Binding-site contacts:
Ligand atom C3 contacts residue ILE95 of chain 1.A at 4.2 Å (hydrophobic).
Ligand atom C9 contacts residue TYR192 of chain 1.A at 4.1 Å (hydrophobic).
Ligand atom C7 contacts residue PHE240 of chain 1.A at 3.9 Å (hydrophobic).
Ligand atom C5 contacts residue ILE183 of chain 1.A at 4.4 Å (hydrophobic).
Ligand atom C6 contacts residue ILE95 of chain 1.A at 4.1 Å (hydrophobic).
Ligand atom N contacts residue TYR146 of chain 1.A at 4.1 Å.
Ligand atom C4 contacts residue ILE95 of chain 1.A at 4.0 Å (hydrophobic).
Ligand atom C contacts residue TYR210 of chain 1.A at 4.1 Å (hydrophobic).
Ligand atom C1 contacts residue ILE183 of chain 1.A at 4.2 Å (hydrophobic).
Ligand atom C5 contacts residue PHE240 of chain 1.A at 4.1 Å (hydrophobic).
Ligand atom O contacts residue VAL113 of chain 1.A at 4.0 Å.
Ligand atom N contacts residue MET181 of chain 1.A at 3.9 Å.
Ligand atom C9 contacts residue PHE115 of chain 1.A at 4.1 Å (hydrophobic).
Ligand atom O contacts residue ASN194 of chain 1.A at 3.0 Å (h-bond).
Ligand atom C10 contacts residue TYR192 of chain 1.A at 4.3 Å (hydrophobic).
Ligand atom O contacts residue TYR192 of chain 1.A at 3.9 Å.
Ligand atom C7 contacts residue VAL117 of chain 1.A at 4.3 Å (hydrophobic).
Ligand atom O contacts residue LEU107 of chain 1.A at 4.4 Å.
Ligand atom OXT contacts residue MET216 of chain 1.A at 4.2 Å.
Ligand atom C8 contacts residue MET216 of chain 1.A at 3.9 Å (hydrophobic).
Ligand atom C1 contacts residue ILE219 of chain 1.A at 4.1 Å (hydrophobic).
Ligand atom C3 contacts residue ILE183 of chain 1.A at 3.7 Å (hydrophobic).
Ligand atom OXT contacts residue ASN194 of chain 1.A at 4.3 Å.
Ligand atom N contacts residue ILE219 of chain 1.A at 4.0 Å.
Ligand atom C contacts residue TYR192 of chain 1.A at 4.2 Å (hydrophobic).
Ligand atom C2 contacts residue ILE183 of chain 1.A at 4.2 Å (hydrophobic).
Ligand atom C contacts residue ASN194 of chain 1.A at 4.0 Å.
Ligand atom C2 contacts residue ILE95 of chain 1.A at 3.8 Å (hydrophobic).
Ligand atom C4 contacts residue ILE183 of chain 1.A at 4.2 Å (hydrophobic).
Ligand atom C7 contacts residue ILE95 of chain 1.A at 4.3 Å (hydrophobic).
Ligand atom OXT contacts residue TYR210 of chain 1.A at 3.0 Å (h-bond).
Ligand atom C1 contacts residue VAL119 of chain 1.A at 4.2 Å (hydrophobic).
Ligand atom C5 contacts residue ILE95 of chain 1.A at 3.8 Å (hydrophobic).
Ligand atom C8 contacts residue TYR192 of chain 1.A at 3.6 Å (hydrophobic).
Ligand atom C10 contacts residue MET216 of chain 1.A at 3.6 Å (hydrophobic).
Ligand atom C9 contacts residue PHE240 of chain 1.A at 4.1 Å (hydrophobic).
Ligand atom CA2 contacts residue PHE115 of chain 1.A at 4.3 Å (hydrophobic).
Ligand atom C6 contacts residue TYR192 of chain 1.A at 4.4 Å (hydrophobic).
Ligand atom C2 contacts residue TYR146 of chain 1.A at 3.9 Å (hydrophobic).
Ligand atom C7 contacts residue TYR192 of chain 1.A at 4.4 Å (hydrophobic).

The protein below binds the small molecule below.
Small molecule (SMILES): NCCCCCCCCCCCC(=O)O

Sequence of chain 1.A:
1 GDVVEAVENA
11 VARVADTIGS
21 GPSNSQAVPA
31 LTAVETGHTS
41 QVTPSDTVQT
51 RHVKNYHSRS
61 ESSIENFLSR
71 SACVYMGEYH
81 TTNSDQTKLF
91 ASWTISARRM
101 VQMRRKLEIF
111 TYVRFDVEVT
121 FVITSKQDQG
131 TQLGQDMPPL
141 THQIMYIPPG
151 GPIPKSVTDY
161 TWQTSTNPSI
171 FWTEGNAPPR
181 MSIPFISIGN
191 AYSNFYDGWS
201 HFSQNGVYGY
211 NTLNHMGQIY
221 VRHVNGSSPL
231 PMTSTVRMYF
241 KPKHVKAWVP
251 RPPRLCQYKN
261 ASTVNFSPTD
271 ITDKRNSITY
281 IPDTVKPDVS